Binding-site contacts:
Ligand atom O23 contacts residue ARG106 of chain 1.C at 2.6 Å (salt-bridge).
Ligand atom C23 contacts residue ARG106 of chain 1.C at 3.7 Å.
Ligand atom C12 contacts residue ARG203 of chain 1.M at 4.3 Å.
Ligand atom C13 contacts residue ARG106 of chain 1.C at 4.3 Å.
Ligand atom O34 contacts residue LYS5 of chain 1.L at 3.9 Å.
Ligand atom N64 contacts residue LYS5 of chain 1.L at 4.5 Å.
Ligand atom C22 contacts residue ARG203 of chain 1.M at 4.3 Å.
Ligand atom O62 contacts residue ARG106 of chain 1.C at 3.3 Å.
Ligand atom C62 contacts residue ARG106 of chain 1.C at 4.3 Å.
Ligand atom C54 contacts residue LYS5 of chain 1.L at 4.3 Å.
Ligand atom C64 contacts residue LYS5 of chain 1.L at 4.4 Å.
Ligand atom O52 contacts residue ARG106 of chain 1.C at 4.1 Å.
Ligand atom N12 contacts residue ARG203 of chain 1.M at 3.3 Å (salt-bridge).

A protein and the small-molecule ligand that binds it are described below.
Small molecule (SMILES): NC[C@@H]1O[C@H](O[C@H]2[C@@H](O)[C@H](O[C@@H]3[C@@H](O)[C@H](N)C[C@H](N)[C@H]3O[C@H]3O[C@H](CO)[C@@H](O)[C@H](O)[C@H]3N)O[C@@H]2CO)[C@H](N)[C@@H](O)[C@@H]1O

Sequence of chain 1.M:
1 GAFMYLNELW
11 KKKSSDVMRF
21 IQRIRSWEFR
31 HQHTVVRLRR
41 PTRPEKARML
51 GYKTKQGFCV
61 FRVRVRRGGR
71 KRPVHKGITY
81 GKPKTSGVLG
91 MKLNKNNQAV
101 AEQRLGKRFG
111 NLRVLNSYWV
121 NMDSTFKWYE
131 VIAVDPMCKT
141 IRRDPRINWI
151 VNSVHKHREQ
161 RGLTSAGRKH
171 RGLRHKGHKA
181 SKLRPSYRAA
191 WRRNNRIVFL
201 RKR

Sequence of chain 1.L:
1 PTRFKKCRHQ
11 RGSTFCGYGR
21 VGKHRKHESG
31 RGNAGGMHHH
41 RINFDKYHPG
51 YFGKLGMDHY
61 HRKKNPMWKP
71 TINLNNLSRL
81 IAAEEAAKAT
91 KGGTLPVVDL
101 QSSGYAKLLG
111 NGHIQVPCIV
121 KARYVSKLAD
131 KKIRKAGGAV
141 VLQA

Sequence of chain 1.C:
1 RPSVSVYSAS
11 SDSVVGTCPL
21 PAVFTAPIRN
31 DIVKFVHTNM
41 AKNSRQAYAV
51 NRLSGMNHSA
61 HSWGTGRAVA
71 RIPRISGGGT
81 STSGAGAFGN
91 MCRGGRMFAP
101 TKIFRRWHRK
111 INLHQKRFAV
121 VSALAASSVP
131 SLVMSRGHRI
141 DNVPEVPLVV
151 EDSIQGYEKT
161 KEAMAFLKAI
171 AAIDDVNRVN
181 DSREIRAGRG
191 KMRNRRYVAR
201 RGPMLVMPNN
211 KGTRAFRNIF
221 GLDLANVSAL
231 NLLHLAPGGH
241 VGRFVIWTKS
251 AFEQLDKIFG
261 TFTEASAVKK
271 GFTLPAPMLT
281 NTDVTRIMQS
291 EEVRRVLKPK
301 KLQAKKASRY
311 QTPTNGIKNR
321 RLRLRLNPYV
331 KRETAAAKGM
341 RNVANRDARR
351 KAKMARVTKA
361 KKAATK